Binding-site contacts:
Ligand atom O3B contacts residue GLY53 of chain 1.B at 3.3 Å.
Ligand atom C2' contacts residue PRO17 of chain 1.B at 3.7 Å (hydrophobic).
Ligand atom N1 contacts residue ILE24 of chain 1.B at 2.9 Å (h-bond).
Ligand atom O2' contacts residue PRO17 of chain 1.B at 3.7 Å.
Ligand atom O3B contacts residue ARG205 of chain 1.B at 3.8 Å.
Ligand atom C4' contacts residue GLU12 of chain 1.B at 3.7 Å.
Ligand atom N6 contacts residue ILE24 of chain 1.B at 2.4 Å (h-bond).
Ligand atom O2G contacts residue MG1 of chain 1.L at 2.4 Å.
Ligand atom O2A contacts residue GLY55 of chain 1.B at 2.9 Å.
Ligand atom O2' contacts residue ARG175 of chain 1.B at 3.2 Å (salt-bridge).
Ligand atom O2A contacts residue THR57 of chain 1.B at 3.2 Å (h-bond).
Ligand atom O2G contacts residue ARG205 of chain 1.B at 3.4 Å (salt-bridge).
Ligand atom O3' contacts residue ILE208 of chain 1.B at 3.7 Å.
Ligand atom N7 contacts residue GLY55 of chain 1.B at 3.0 Å.
Ligand atom O1B contacts residue GLY55 of chain 1.B at 3.1 Å (h-bond).
Ligand atom O3G contacts residue GLY53 of chain 1.B at 3.5 Å (h-bond).
Ligand atom O3A contacts residue ARG205 of chain 1.B at 3.7 Å.
Ligand atom C2 contacts residue ILE24 of chain 1.B at 3.2 Å (hydrophobic).
Ligand atom O2A contacts residue THR58 of chain 1.B at 3.2 Å (h-bond).
Ligand atom O4' contacts residue ARG205 of chain 1.B at 3.5 Å.
Ligand atom C2 contacts residue PRO17 of chain 1.B at 3.5 Å (hydrophobic).
Ligand atom O3G contacts residue LYS56 of chain 1.B at 3.1 Å (salt-bridge).
Ligand atom PB contacts residue MG1 of chain 1.L at 3.5 Å.
Ligand atom O3G contacts residue ASN139 of chain 1.B at 3.2 Å (h-bond).
Ligand atom C6 contacts residue ILE24 of chain 1.B at 3.5 Å (hydrophobic).
Ligand atom C3' contacts residue GLU12 of chain 1.B at 2.9 Å.
Ligand atom C8 contacts residue GLY55 of chain 1.B at 3.4 Å.
Ligand atom O2A contacts residue LYS56 of chain 1.B at 3.0 Å (salt-bridge).
Ligand atom O1A contacts residue THR57 of chain 1.B at 3.7 Å.
Ligand atom N3 contacts residue PRO17 of chain 1.B at 3.7 Å.
Ligand atom O2B contacts residue MG1 of chain 1.L at 2.0 Å.
Ligand atom O3' contacts residue TYR15 of chain 1.B at 3.5 Å (h-bond).
Ligand atom O2' contacts residue TYR15 of chain 1.B at 2.8 Å (h-bond).
Ligand atom S1G contacts residue ARG205 of chain 1.B at 3.4 Å (salt-bridge).
Ligand atom S1G contacts residue ARG232 of chain 1.B at 3.0 Å (salt-bridge).
Ligand atom O1B contacts residue LYS56 of chain 1.B at 2.9 Å (salt-bridge).
Ligand atom O3' contacts residue GLU12 of chain 1.B at 2.4 Å (salt-bridge).
Ligand atom O2' contacts residue ARG16 of chain 1.B at 3.7 Å.
Ligand atom N7 contacts residue THR54 of chain 1.B at 3.5 Å.
Ligand atom PG contacts residue ARG205 of chain 1.B at 3.7 Å.

This protein binds this small molecule.
Small molecule (SMILES): Nc1ncnc2c1ncn2[C@@H]1O[C@H](COP(=O)(O)OP(=O)(O)OP(O)(O)=S)[C@@H](O)[C@H]1O

Sequence of chain 1.B:
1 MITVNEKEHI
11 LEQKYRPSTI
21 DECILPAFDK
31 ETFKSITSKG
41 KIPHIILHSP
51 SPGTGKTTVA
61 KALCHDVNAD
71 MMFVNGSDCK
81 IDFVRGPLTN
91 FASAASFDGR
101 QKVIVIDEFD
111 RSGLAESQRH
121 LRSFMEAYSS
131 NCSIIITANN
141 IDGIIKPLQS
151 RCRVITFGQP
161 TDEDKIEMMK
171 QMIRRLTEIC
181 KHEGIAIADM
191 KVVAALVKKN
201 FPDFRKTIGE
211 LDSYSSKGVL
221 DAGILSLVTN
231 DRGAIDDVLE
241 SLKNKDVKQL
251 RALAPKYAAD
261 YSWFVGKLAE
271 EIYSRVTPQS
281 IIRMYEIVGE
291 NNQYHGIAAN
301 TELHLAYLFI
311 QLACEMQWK